Sequence of chain 1.A:
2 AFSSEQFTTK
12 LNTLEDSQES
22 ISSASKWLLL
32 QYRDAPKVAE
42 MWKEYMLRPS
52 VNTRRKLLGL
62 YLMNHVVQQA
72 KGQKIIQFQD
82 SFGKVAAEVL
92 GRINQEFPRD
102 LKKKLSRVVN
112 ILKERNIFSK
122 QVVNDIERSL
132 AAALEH

Binding-site contacts:
Ligand atom C contacts residue GLN19 of chain 1.A at 3.7 Å.
Ligand atom O contacts residue GLN69 of chain 1.A at 2.9 Å (h-bond).
Ligand atom CB contacts residue SER23 of chain 1.A at 3.5 Å.
Ligand atom CA contacts residue ASN65 of chain 1.A at 3.8 Å.
Ligand atom OG contacts residue ARG108 of chain 1.A at 3.0 Å (salt-bridge).
Ligand atom P contacts residue ARG108 of chain 1.A at 3.3 Å.
Ligand atom CD contacts residue ASP17 of chain 1.A at 3.1 Å.
Ligand atom N contacts residue ASP17 of chain 1.A at 2.6 Å (salt-bridge).
Ligand atom O contacts residue HIS66 of chain 1.A at 2.8 Å (h-bond).
Ligand atom CA contacts residue ASP17 of chain 1.A at 3.6 Å.
Ligand atom OXT contacts residue GLN19 of chain 1.A at 3.8 Å.
Ligand atom C contacts residue ASP17 of chain 1.A at 3.5 Å.
Ligand atom O3P contacts residue ARG108 of chain 1.A at 2.7 Å (salt-bridge).
Ligand atom CB contacts residue SER18 of chain 1.A at 3.5 Å.
Ligand atom CD1 contacts residue TYR62 of chain 1.A at 3.4 Å (hydrophobic).
Ligand atom CB contacts residue LYS27 of chain 1.A at 3.6 Å.
Ligand atom CA contacts residue ASP17 of chain 1.A at 3.4 Å.
Ligand atom O contacts residue GLN19 of chain 1.A at 3.1 Å (h-bond).
Ligand atom C contacts residue GLN19 of chain 1.A at 3.4 Å.
Ligand atom CB contacts residue ASP17 of chain 1.A at 3.2 Å.
Ligand atom OG contacts residue SER23 of chain 1.A at 3.2 Å (h-bond).
Ligand atom N contacts residue ASP17 of chain 1.A at 2.7 Å (salt-bridge).
Ligand atom CB contacts residue HIS66 of chain 1.A at 3.4 Å.
Ligand atom CA contacts residue HIS66 of chain 1.A at 3.8 Å.
Ligand atom C contacts residue ASP17 of chain 1.A at 3.4 Å.
Ligand atom C contacts residue HIS66 of chain 1.A at 3.2 Å.
Ligand atom OG contacts residue LYS27 of chain 1.A at 2.9 Å (salt-bridge).
Ligand atom CD2 contacts residue GLN19 of chain 1.A at 3.8 Å.
Ligand atom CA contacts residue ASP17 of chain 1.A at 3.7 Å.
Ligand atom OH contacts residue ASN65 of chain 1.A at 3.0 Å (h-bond).
Ligand atom CG contacts residue SER18 of chain 1.A at 3.4 Å.
Ligand atom OH contacts residue TYR62 of chain 1.A at 3.7 Å.
Ligand atom CG contacts residue GLN69 of chain 1.A at 3.5 Å.
Ligand atom CE1 contacts residue ASN65 of chain 1.A at 3.7 Å.
Ligand atom OH contacts residue HIS66 of chain 1.A at 3.4 Å.
Ligand atom CZ contacts residue ASN65 of chain 1.A at 3.8 Å.
Ligand atom O contacts residue SER23 of chain 1.A at 3.7 Å.
Ligand atom OG contacts residue HIS66 of chain 1.A at 3.4 Å.
Ligand atom O contacts residue GLN19 of chain 1.A at 2.7 Å (h-bond).
Ligand atom N contacts residue ASP17 of chain 1.A at 3.2 Å (salt-bridge).

A small-molecule ligand and the protein it binds are described below.
Small molecule (SMILES): C[C@@H](O)[C@H](NC(=O)[C@@H]1CCCN1C(=O)[C@H](COP(=O)(O)O)NC(=O)[C@H](Cc1ccc(O)cc1)NC(=O)[C@H](CO)NC(=O)[C@@H]1CCCN1)C(=O)N[C@@H](CO)C(=O)N1CCC[C@H]1C(=O)N[C@@H](CO)C(=O)O